A protein and the small-molecule ligand that binds it are described below.
Small molecule (SMILES): CC(=O)N[C@H]1[C@H](O[C@H]2[C@H](O)[C@@H](NC(C)=O)CO[C@@H]2CO)O[C@H](CO)[C@@H](O[C@@H]2O[C@H](CO)[C@@H](O)[C@H](O)[C@@H]2O)[C@@H]1O

Sequence of chain 1.A:
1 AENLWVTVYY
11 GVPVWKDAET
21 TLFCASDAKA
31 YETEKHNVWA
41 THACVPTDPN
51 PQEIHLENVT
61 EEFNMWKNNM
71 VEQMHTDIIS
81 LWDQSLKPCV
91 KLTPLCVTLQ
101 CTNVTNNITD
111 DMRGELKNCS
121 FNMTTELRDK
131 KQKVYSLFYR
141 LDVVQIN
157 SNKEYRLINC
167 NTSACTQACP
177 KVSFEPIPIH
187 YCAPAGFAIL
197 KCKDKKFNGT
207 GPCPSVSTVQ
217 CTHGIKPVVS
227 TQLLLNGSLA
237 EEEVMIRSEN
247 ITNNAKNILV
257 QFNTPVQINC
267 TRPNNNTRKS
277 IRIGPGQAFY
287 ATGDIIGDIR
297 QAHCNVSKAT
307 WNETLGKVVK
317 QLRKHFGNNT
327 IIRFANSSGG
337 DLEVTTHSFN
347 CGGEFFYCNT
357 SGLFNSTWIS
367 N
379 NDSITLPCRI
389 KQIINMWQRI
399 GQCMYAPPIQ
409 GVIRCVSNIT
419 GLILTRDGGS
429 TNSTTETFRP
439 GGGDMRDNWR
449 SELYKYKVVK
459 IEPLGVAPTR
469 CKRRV

Binding-site contacts:
Ligand atom C6 contacts residue NAG2 of chain 1.HA at 3.7 Å.
Ligand atom C7 contacts residue SER357 of chain 1.A at 4.1 Å.
Ligand atom C7 contacts residue SER333 of chain 1.A at 4.3 Å.
Ligand atom O6 contacts residue NAG2 of chain 1.HA at 2.8 Å (h-bond).
Ligand atom O5 contacts residue ASN332 of chain 1.A at 2.6 Å (h-bond).
Ligand atom C5 contacts residue ASN332 of chain 1.A at 3.7 Å.
Ligand atom C3 contacts residue ASN332 of chain 1.A at 3.6 Å.
Ligand atom C8 contacts residue ASN332 of chain 1.A at 4.2 Å.
Ligand atom N2 contacts residue SER333 of chain 1.A at 4.0 Å.
Ligand atom N2 contacts residue ASN332 of chain 1.A at 2.4 Å (h-bond).
Ligand atom C7 contacts residue ASN332 of chain 1.A at 3.4 Å.
Ligand atom O7 contacts residue ASN355 of chain 1.A at 4.5 Å.
Ligand atom O7 contacts residue ASN332 of chain 1.A at 4.1 Å.
Ligand atom C2 contacts residue ASN332 of chain 1.A at 2.2 Å.
Ligand atom O7 contacts residue NAG1 of chain 1.HA at 3.6 Å (h-bond).
Ligand atom O4 contacts residue NAG2 of chain 1.HA at 4.3 Å.
Ligand atom C1 contacts residue ASN332 of chain 1.A at 1.4 Å.
Ligand atom O7 contacts residue SER357 of chain 1.A at 3.6 Å.
Ligand atom C4 contacts residue ASN332 of chain 1.A at 4.2 Å.
Ligand atom C8 contacts residue SER333 of chain 1.A at 3.4 Å.
Ligand atom O6 contacts residue NAG1 of chain 1.HA at 4.2 Å.